Binding-site contacts:
Ligand atom CB contacts residue GLN3 of chain 52.E at 4.4 Å.
Ligand atom CB contacts residue ALA2 of chain 52.E at 3.4 Å (hydrophobic).
Ligand atom N contacts residue ALA2 of chain 52.E at 3.0 Å (h-bond).
Ligand atom CG1 contacts residue GLN3 of chain 52.E at 4.1 Å.
Ligand atom CG2 contacts residue SER5 of chain 52.E at 3.7 Å.
Ligand atom O contacts residue VAL4 of chain 52.E at 3.8 Å.
Ligand atom O contacts residue VAL4 of chain 52.E at 2.9 Å (h-bond).
Ligand atom CD contacts residue VAL4 of chain 52.E at 3.8 Å (hydrophobic).
Ligand atom N contacts residue VAL4 of chain 52.E at 3.0 Å (h-bond).
Ligand atom OE1 contacts residue ASN25 of chain 52.E at 4.4 Å.
Ligand atom C contacts residue VAL4 of chain 52.E at 4.2 Å (hydrophobic).
Ligand atom C contacts residue VAL4 of chain 52.E at 4.0 Å (hydrophobic).
Ligand atom C contacts residue ALA2 of chain 52.E at 4.3 Å (hydrophobic).
Ligand atom CA contacts residue VAL4 of chain 52.E at 3.5 Å (hydrophobic).
Ligand atom CB contacts residue VAL4 of chain 52.E at 4.3 Å (hydrophobic).
Ligand atom CG2 contacts residue ALA2 of chain 52.E at 4.0 Å (hydrophobic).
Ligand atom OE2 contacts residue VAL4 of chain 52.E at 3.6 Å.
Ligand atom O contacts residue SER6 of chain 52.E at 4.1 Å.
Ligand atom CA contacts residue VAL4 of chain 52.E at 4.0 Å (hydrophobic).
Ligand atom O contacts residue ALA2 of chain 52.E at 3.9 Å.
Ligand atom O contacts residue SER5 of chain 52.E at 3.8 Å.
Ligand atom CA contacts residue ALA2 of chain 52.E at 3.5 Å (hydrophobic).
Ligand atom CG2 contacts residue VAL4 of chain 52.E at 3.8 Å (hydrophobic).
Ligand atom C contacts residue ALA2 of chain 52.E at 3.7 Å (hydrophobic).
Ligand atom CG2 contacts residue GLN3 of chain 52.E at 3.4 Å.
Ligand atom O contacts residue GLN3 of chain 52.E at 3.1 Å (h-bond).
Ligand atom CB contacts residue ALA2 of chain 52.E at 4.3 Å (hydrophobic).
Ligand atom CA contacts residue GLN3 of chain 52.E at 4.2 Å.
Ligand atom C contacts residue GLN3 of chain 52.E at 3.9 Å.
Ligand atom CB contacts residue GLN3 of chain 52.E at 3.4 Å.
Ligand atom CB contacts residue VAL4 of chain 52.E at 4.5 Å (hydrophobic).
Ligand atom C contacts residue VAL4 of chain 52.E at 3.6 Å (hydrophobic).
Ligand atom CA contacts residue ALA2 of chain 52.E at 4.0 Å (hydrophobic).
Ligand atom OG contacts residue GLN3 of chain 52.E at 3.3 Å (h-bond).
Ligand atom OE1 contacts residue VAL4 of chain 52.E at 3.5 Å.

This small molecule binds to this protein.
Small molecule (SMILES): CC[C@H](C)[C@H](N)C(=O)N[C@@H](CO)C(=O)N[C@@H](CCC(=O)O)C(=O)N[C@H](C=O)C(C)C

Sequence of chain 52.E:
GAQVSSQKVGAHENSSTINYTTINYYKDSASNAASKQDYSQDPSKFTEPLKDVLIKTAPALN